Sequence of chain 1.A:
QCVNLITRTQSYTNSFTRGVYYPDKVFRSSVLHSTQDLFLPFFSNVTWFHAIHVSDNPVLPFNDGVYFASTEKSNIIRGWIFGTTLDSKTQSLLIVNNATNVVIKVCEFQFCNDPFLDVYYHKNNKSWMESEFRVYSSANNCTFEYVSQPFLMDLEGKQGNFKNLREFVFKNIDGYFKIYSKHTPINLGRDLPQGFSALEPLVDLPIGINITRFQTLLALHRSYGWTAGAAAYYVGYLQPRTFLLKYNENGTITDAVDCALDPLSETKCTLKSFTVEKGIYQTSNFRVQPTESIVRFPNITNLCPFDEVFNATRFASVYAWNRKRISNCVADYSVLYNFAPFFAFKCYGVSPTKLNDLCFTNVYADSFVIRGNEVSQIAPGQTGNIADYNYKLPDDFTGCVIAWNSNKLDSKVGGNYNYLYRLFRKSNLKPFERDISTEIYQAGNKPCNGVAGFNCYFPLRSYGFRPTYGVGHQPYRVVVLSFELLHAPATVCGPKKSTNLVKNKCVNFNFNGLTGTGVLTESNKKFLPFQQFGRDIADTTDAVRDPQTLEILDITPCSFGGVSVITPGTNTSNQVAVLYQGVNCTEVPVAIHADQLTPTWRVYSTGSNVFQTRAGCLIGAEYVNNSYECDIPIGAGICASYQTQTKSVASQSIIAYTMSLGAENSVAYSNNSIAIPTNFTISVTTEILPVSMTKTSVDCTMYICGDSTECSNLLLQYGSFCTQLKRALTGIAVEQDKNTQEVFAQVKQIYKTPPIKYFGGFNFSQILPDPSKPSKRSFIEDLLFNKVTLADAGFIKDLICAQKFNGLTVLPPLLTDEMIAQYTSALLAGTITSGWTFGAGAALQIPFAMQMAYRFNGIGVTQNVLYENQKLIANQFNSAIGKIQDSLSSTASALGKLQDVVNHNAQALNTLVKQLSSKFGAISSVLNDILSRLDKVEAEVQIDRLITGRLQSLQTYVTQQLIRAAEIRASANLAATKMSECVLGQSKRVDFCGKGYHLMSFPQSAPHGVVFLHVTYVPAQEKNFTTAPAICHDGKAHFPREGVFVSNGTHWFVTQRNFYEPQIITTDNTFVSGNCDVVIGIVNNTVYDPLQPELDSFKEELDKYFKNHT

The protein below binds the small molecule below.
Small molecule (SMILES): CC(=O)N[C@H]1[C@H](O[C@H]2[C@H](O)[C@@H](NC(C)=O)CO[C@@H]2CO)O[C@H](CO)[C@@H](O[C@H]2O[C@H](CO)[C@@H](O)[C@H](O)[C@@H]2O)[C@@H]1O

Binding-site contacts:
Ligand atom O7 contacts residue LEU919 of chain 1.A at 3.5 Å.
Ligand atom C1 contacts residue LEU919 of chain 1.A at 4.3 Å (hydrophobic).
Ligand atom O7 contacts residue ASN714 of chain 1.A at 3.5 Å (h-bond).
Ligand atom O7 contacts residue GLN1068 of chain 1.A at 3.1 Å (h-bond).
Ligand atom C5 contacts residue ASN714 of chain 1.A at 3.7 Å.
Ligand atom C6 contacts residue LEU919 of chain 1.A at 4.0 Å (hydrophobic).
Ligand atom C8 contacts residue LEU919 of chain 1.A at 3.6 Å (hydrophobic).
Ligand atom C2 contacts residue ASN714 of chain 1.A at 2.5 Å.
Ligand atom C8 contacts residue ASN714 of chain 1.A at 4.5 Å.
Ligand atom C1 contacts residue GLN1068 of chain 1.A at 4.2 Å.
Ligand atom O4 contacts residue LEU919 of chain 1.A at 4.1 Å.
Ligand atom C7 contacts residue ASN714 of chain 1.A at 3.4 Å.
Ligand atom C7 contacts residue LEU919 of chain 1.A at 3.6 Å (hydrophobic).
Ligand atom C1 contacts residue ASN714 of chain 1.A at 1.4 Å.
Ligand atom C4 contacts residue ASN714 of chain 1.A at 4.2 Å.
Ligand atom N2 contacts residue ASN714 of chain 1.A at 2.9 Å (h-bond).
Ligand atom C3 contacts residue ASN714 of chain 1.A at 3.8 Å.
Ligand atom C5 contacts residue LEU919 of chain 1.A at 3.8 Å (hydrophobic).
Ligand atom C2 contacts residue GLN1068 of chain 1.A at 4.4 Å.
Ligand atom C7 contacts residue GLN1068 of chain 1.A at 4.0 Å.
Ligand atom O6 contacts residue LEU919 of chain 1.A at 4.1 Å.
Ligand atom O5 contacts residue GLN1068 of chain 1.A at 4.0 Å.
Ligand atom N2 contacts residue LEU919 of chain 1.A at 4.5 Å.
Ligand atom O5 contacts residue ASN714 of chain 1.A at 2.4 Å (h-bond).
Ligand atom O6 contacts residue GLN923 of chain 1.A at 3.6 Å (h-bond).